Binding-site contacts:
Ligand atom C32 contacts residue ILE79 of chain 2.A at 4.5 Å (hydrophobic).
Ligand atom C35 contacts residue GLY82 of chain 2.A at 4.2 Å.
Ligand atom C36 contacts residue ARG83 of chain 2.A at 4.0 Å.
Ligand atom C35 contacts residue ILE79 of chain 2.A at 4.0 Å (hydrophobic).
Ligand atom O03 contacts residue MET32 of chain 2.A at 4.5 Å.
Ligand atom C26 contacts residue PHE66 of chain 2.A at 3.7 Å (hydrophobic).
Ligand atom O06 contacts residue ARG83 of chain 2.A at 4.3 Å.
Ligand atom C35 contacts residue PHE66 of chain 2.A at 4.3 Å (hydrophobic).
Ligand atom C29 contacts residue PHE66 of chain 2.A at 4.0 Å (hydrophobic).
Ligand atom O04 contacts residue MET32 of chain 2.A at 4.3 Å.
Ligand atom C04 contacts residue MET32 of chain 2.A at 4.0 Å (hydrophobic).
Ligand atom C33 contacts residue ILE79 of chain 2.A at 3.7 Å (hydrophobic).
Ligand atom C36 contacts residue GLU81 of chain 2.A at 4.4 Å.
Ligand atom C34 contacts residue PHE66 of chain 2.A at 4.1 Å (hydrophobic).
Ligand atom C27 contacts residue PHE66 of chain 2.A at 3.8 Å (hydrophobic).
Ligand atom C28 contacts residue PHE66 of chain 2.A at 3.8 Å (hydrophobic).
Ligand atom C06 contacts residue PHE66 of chain 2.A at 4.0 Å (hydrophobic).
Ligand atom O03 contacts residue ASN30 of chain 2.A at 4.3 Å.
Ligand atom C37 contacts residue ILE79 of chain 2.A at 4.2 Å (hydrophobic).
Ligand atom C06 contacts residue MET32 of chain 2.A at 3.9 Å (hydrophobic).
Ligand atom C27 contacts residue MET67 of chain 2.A at 4.4 Å (hydrophobic).
Ligand atom C35 contacts residue GLU81 of chain 2.A at 3.8 Å.
Ligand atom O03 contacts residue PHE66 of chain 2.A at 4.2 Å.
Ligand atom C34 contacts residue LEU36 of chain 2.A at 4.0 Å (hydrophobic).
Ligand atom C08 contacts residue MET32 of chain 2.A at 4.2 Å (hydrophobic).
Ligand atom C05 contacts residue PHE66 of chain 2.A at 4.4 Å (hydrophobic).
Ligand atom C35 contacts residue ARG83 of chain 2.A at 4.3 Å.
Ligand atom O06 contacts residue ILE79 of chain 2.A at 3.8 Å.
Ligand atom C04 contacts residue PHE66 of chain 2.A at 4.1 Å (hydrophobic).
Ligand atom C36 contacts residue ILE79 of chain 2.A at 3.8 Å (hydrophobic).
Ligand atom N04 contacts residue PHE66 of chain 2.A at 4.2 Å.

Sequence of chain 2.A:
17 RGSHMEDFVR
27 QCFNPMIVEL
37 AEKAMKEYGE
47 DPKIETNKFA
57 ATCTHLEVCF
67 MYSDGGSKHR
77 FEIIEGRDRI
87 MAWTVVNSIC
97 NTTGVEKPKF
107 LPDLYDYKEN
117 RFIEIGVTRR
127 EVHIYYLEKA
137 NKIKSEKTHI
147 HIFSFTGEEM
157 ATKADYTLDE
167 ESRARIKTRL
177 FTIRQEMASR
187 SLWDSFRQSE

A protein and the small-molecule ligand that binds it are described below.
Small molecule (SMILES): C[C@H](C[C@@H](C[C@H](C[C@@H](C[C@@H](CCN1CCCC1=O)N1CCCC1=O)N1CCCC1=O)N1CCCC1=O)N1CCCC1=O)N1CCCC1=O